Binding-site contacts:
Ligand atom NAW contacts residue ALA32 of chain 1.A at 3.4 Å.
Ligand atom CAJ contacts residue ASP146 of chain 1.A at 3.4 Å.
Ligand atom SAB contacts residue ILE11 of chain 1.A at 3.1 Å (h-bond).
Ligand atom CAU contacts residue ALA32 of chain 1.A at 3.9 Å (hydrophobic).
Ligand atom NAK contacts residue ASN133 of chain 1.A at 2.7 Å (h-bond).
Ligand atom FAP contacts residue VAL19 of chain 1.A at 2.6 Å.
Ligand atom OAA contacts residue ILE11 of chain 1.A at 3.1 Å (h-bond).
Ligand atom CAV contacts residue LEU135 of chain 1.A at 3.4 Å (hydrophobic).
Ligand atom NAW contacts residue LEU135 of chain 1.A at 3.8 Å.
Ligand atom CAZ contacts residue LEU135 of chain 1.A at 3.5 Å (hydrophobic).
Ligand atom CAY contacts residue LEU84 of chain 1.A at 3.9 Å (hydrophobic).
Ligand atom CAV contacts residue ALA32 of chain 1.A at 3.6 Å (hydrophobic).
Ligand atom FAO contacts residue LYS34 of chain 1.A at 3.8 Å.
Ligand atom CAG contacts residue GLN132 of chain 1.A at 4.0 Å.
Ligand atom CAJ contacts residue ASN133 of chain 1.A at 3.2 Å.
Ligand atom CAY contacts residue ILE11 of chain 1.A at 3.9 Å (hydrophobic).
Ligand atom CAE contacts residue LEU135 of chain 1.A at 3.9 Å (hydrophobic).
Ligand atom CAC contacts residue ILE11 of chain 1.A at 2.8 Å (hydrophobic).
Ligand atom NAK contacts residue ASP146 of chain 1.A at 3.2 Å (salt-bridge).
Ligand atom SAB contacts residue GLY12 of chain 1.A at 3.9 Å.
Ligand atom NAX contacts residue PHE83 of chain 1.A at 4.1 Å.
Ligand atom OAA contacts residue GLY12 of chain 1.A at 3.2 Å.
Ligand atom CAY contacts residue LEU135 of chain 1.A at 3.8 Å (hydrophobic).
Ligand atom NAL contacts residue ASP146 of chain 1.A at 3.6 Å.
Ligand atom CAU contacts residue PHE81 of chain 1.A at 3.9 Å (hydrophobic).
Ligand atom FAO contacts residue GLY14 of chain 1.A at 3.9 Å.
Ligand atom NAW contacts residue GLU82 of chain 1.A at 3.4 Å (salt-bridge).
Ligand atom CAT contacts residue PHE81 of chain 1.A at 4.0 Å (hydrophobic).
Ligand atom CAD contacts residue LEU135 of chain 1.A at 3.8 Å (hydrophobic).
Ligand atom NAX contacts residue ALA32 of chain 1.A at 3.9 Å.
Ligand atom NAW contacts residue LEU84 of chain 1.A at 4.0 Å.
Ligand atom NAX contacts residue LEU84 of chain 1.A at 3.4 Å (h-bond).
Ligand atom NAL contacts residue ASN133 of chain 1.A at 3.9 Å.
Ligand atom FAQ contacts residue GLU13 of chain 1.A at 3.4 Å.
Ligand atom FAO contacts residue THR15 of chain 1.A at 4.1 Å.
Ligand atom CAN contacts residue VAL19 of chain 1.A at 3.9 Å (hydrophobic).
Ligand atom FAQ contacts residue GLY14 of chain 1.A at 3.5 Å.
Ligand atom CAU contacts residue LEU135 of chain 1.A at 3.6 Å (hydrophobic).
Ligand atom CBA contacts residue LEU135 of chain 1.A at 3.9 Å (hydrophobic).
Ligand atom CAT contacts residue LEU135 of chain 1.A at 4.0 Å (hydrophobic).

Sequence of chain 1.A:
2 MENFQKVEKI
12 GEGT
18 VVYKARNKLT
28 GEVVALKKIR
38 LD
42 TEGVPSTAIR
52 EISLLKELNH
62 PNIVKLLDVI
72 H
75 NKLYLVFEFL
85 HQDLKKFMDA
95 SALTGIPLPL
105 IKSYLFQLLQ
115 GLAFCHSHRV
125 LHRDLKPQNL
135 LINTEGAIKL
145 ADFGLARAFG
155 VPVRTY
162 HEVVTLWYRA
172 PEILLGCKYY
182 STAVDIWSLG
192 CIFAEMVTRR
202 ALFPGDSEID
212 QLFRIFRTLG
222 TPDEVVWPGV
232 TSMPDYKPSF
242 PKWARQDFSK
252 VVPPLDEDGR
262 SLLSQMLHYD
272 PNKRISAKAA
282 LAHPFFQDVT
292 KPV

This small molecule binds to this protein.
Small molecule (SMILES): O=S1CCc2c(c(-c3cn[nH]c3C(F)(F)F)nc3ccc4[nH]ncc4c23)C1